The protein below binds the small molecule below.
Small molecule (SMILES): CC(C)[C@H](NC(=O)[C@H](CCCN=C(N)N)NC(=O)Cc1cccc(CN=C(N)N)c1)C(=O)N[C@@H](CCCN=C(N)N)C(=O)NCc1ccc(C(=N)N)cc1

Binding-site contacts:
Ligand atom CD contacts residue HIS87 of chain 1.A at 3.6 Å.
Ligand atom CG contacts residue VAL124 of chain 1.A at 3.5 Å (hydrophobic).
Ligand atom N2 contacts residue VAL124 of chain 1.A at 2.9 Å (h-bond).
Ligand atom N34 contacts residue ASP151 of chain 1.A at 3.5 Å (salt-bridge).
Ligand atom C18 contacts residue ASP151 of chain 1.A at 3.5 Å.
Ligand atom N23 contacts residue SER146 of chain 1.A at 2.8 Å (h-bond).
Ligand atom NE contacts residue ASP84 of chain 1.A at 3.5 Å (salt-bridge).
Ligand atom NE contacts residue GLU129 of chain 1.A at 3.1 Å (salt-bridge).
Ligand atom C22 contacts residue THR260 of chain 1.A at 3.5 Å.
Ligand atom NH2 contacts residue ASN85 of chain 1.A at 2.9 Å (h-bond).
Ligand atom NH1 contacts residue TYR201 of chain 1.A at 3.1 Å (h-bond).
Ligand atom C27 contacts residue ASP199 of chain 1.A at 3.2 Å.
Ligand atom NE contacts residue ASP47 of chain 1.A at 2.9 Å (salt-bridge).
Ligand atom C16 contacts residue SER261 of chain 1.A at 3.1 Å.
Ligand atom N34 contacts residue GLY148 of chain 1.A at 3.5 Å.
Ligand atom N34 contacts residue PRO149 of chain 1.A at 3.0 Å (h-bond).
Ligand atom N35 contacts residue ASP199 of chain 1.A at 2.7 Å (salt-bridge).
Ligand atom C19 contacts residue ASP151 of chain 1.A at 3.1 Å.
Ligand atom C9 contacts residue VAL124 of chain 1.A at 3.4 Å (hydrophobic).
Ligand atom N34 contacts residue ASP199 of chain 1.A at 2.8 Å (salt-bridge).
Ligand atom N23 contacts residue SER261 of chain 1.A at 3.4 Å (h-bond).
Ligand atom NH2 contacts residue ASP157 of chain 1.A at 2.7 Å (salt-bridge).
Ligand atom O contacts residue TRP147 of chain 1.A at 3.1 Å.
Ligand atom C22 contacts residue TRP147 of chain 1.A at 3.4 Å (hydrophobic).
Ligand atom N35 contacts residue ALA185 of chain 1.A at 3.0 Å (h-bond).
Ligand atom C16 contacts residue SER146 of chain 1.A at 3.5 Å.
Ligand atom CA contacts residue GLY148 of chain 1.A at 3.4 Å.
Ligand atom NH1 contacts residue ASP157 of chain 1.A at 3.2 Å (salt-bridge).
Ligand atom N contacts residue GLY148 of chain 1.A at 2.9 Å (h-bond).
Ligand atom C22 contacts residue SER146 of chain 1.A at 3.5 Å.
Ligand atom N2 contacts residue GLU129 of chain 1.A at 2.8 Å (salt-bridge).
Ligand atom C21 contacts residue TRP147 of chain 1.A at 3.4 Å (hydrophobic).
Ligand atom NH2 contacts residue ASP47 of chain 1.A at 3.5 Å (salt-bridge).
Ligand atom CZ contacts residue ASP157 of chain 1.A at 3.4 Å.
Ligand atom NH1 contacts residue GLY158 of chain 1.A at 3.2 Å (h-bond).
Ligand atom CZ contacts residue TYR201 of chain 1.A at 3.5 Å (hydrophobic).
Ligand atom NE contacts residue TYR201 of chain 1.A at 3.1 Å (h-bond).
Ligand atom CG contacts residue GLU129 of chain 1.A at 3.3 Å.
Ligand atom O contacts residue GLY148 of chain 1.A at 3.1 Å (h-bond).
Ligand atom C21 contacts residue ALA185 of chain 1.A at 3.4 Å (hydrophobic).

Sequence of chain 1.A:
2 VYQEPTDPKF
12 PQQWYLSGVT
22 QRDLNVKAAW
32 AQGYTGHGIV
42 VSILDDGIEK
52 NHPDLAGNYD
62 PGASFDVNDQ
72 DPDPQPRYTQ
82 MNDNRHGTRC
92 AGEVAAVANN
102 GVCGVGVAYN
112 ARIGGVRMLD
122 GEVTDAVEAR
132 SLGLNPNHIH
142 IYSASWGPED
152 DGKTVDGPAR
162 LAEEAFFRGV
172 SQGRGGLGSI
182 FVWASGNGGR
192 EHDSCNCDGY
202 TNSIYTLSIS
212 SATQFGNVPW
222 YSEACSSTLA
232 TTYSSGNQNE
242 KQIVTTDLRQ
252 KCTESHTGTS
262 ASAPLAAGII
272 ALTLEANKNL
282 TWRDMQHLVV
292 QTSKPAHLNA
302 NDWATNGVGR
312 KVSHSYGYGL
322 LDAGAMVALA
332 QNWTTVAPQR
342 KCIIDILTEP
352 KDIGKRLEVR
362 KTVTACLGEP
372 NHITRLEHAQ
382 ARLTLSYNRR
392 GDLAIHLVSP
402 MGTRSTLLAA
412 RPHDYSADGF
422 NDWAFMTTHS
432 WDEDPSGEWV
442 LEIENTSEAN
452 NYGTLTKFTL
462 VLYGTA